Sequence of chain 1.D:
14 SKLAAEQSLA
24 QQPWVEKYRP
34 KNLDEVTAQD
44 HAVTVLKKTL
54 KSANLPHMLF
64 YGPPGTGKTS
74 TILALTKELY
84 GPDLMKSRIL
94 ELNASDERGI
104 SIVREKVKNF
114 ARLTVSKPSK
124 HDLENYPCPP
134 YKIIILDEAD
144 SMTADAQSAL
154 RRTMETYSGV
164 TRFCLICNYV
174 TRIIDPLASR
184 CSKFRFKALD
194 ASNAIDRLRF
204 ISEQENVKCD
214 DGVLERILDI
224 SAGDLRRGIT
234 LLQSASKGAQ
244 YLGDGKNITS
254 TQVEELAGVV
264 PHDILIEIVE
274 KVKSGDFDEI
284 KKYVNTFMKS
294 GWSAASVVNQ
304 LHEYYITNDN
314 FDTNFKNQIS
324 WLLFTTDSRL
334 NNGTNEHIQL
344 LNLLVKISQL

Sequence of chain 1.C:
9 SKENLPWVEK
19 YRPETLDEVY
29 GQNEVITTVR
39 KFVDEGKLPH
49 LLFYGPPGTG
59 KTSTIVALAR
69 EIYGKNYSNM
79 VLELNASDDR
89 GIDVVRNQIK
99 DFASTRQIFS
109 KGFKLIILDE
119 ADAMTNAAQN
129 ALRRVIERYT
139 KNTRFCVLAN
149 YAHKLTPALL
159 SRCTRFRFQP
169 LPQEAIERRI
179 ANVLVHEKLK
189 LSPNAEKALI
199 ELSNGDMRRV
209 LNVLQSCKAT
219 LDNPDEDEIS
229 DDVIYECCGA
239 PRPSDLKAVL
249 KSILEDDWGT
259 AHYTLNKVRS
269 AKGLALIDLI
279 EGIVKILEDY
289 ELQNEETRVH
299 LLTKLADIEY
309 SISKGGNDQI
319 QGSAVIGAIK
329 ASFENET

A small-molecule ligand and the protein it binds are described below.
Small molecule (SMILES): Nc1ncnc2c1ncn2[C@@H]1O[C@H](COP(=O)(O)OP(=O)(O)OP(O)(O)=S)[C@@H](O)[C@H]1O

Binding-site contacts:
Ligand atom O3B contacts residue GLY56 of chain 1.C at 3.1 Å (h-bond).
Ligand atom N7 contacts residue GLY58 of chain 1.C at 3.2 Å.
Ligand atom O2A contacts residue GLY58 of chain 1.C at 3.3 Å.
Ligand atom N7 contacts residue GLY56 of chain 1.C at 3.3 Å (h-bond).
Ligand atom O2A contacts residue LYS59 of chain 1.C at 3.4 Å (salt-bridge).
Ligand atom O3B contacts residue LYS59 of chain 1.C at 3.5 Å (salt-bridge).
Ligand atom C5' contacts residue ARG206 of chain 1.C at 3.4 Å.
Ligand atom S1G contacts residue ASN148 of chain 1.C at 3.1 Å (h-bond).
Ligand atom O2A contacts residue SER61 of chain 1.C at 3.3 Å (h-bond).
Ligand atom O2G contacts residue ARG183 of chain 1.D at 2.7 Å (salt-bridge).
Ligand atom N1 contacts residue TYR28 of chain 1.C at 3.1 Å (h-bond).
Ligand atom N6 contacts residue TYR28 of chain 1.C at 2.4 Å (h-bond).
Ligand atom O3G contacts residue ARG183 of chain 1.D at 2.5 Å (salt-bridge).
Ligand atom O3' contacts residue VAL16 of chain 1.C at 3.4 Å (h-bond).
Ligand atom O2' contacts residue LEU209 of chain 1.C at 3.3 Å.
Ligand atom O1A contacts residue ARG20 of chain 1.C at 3.4 Å (salt-bridge).
Ligand atom PA contacts residue ARG206 of chain 1.C at 3.3 Å.
Ligand atom O2B contacts residue LYS59 of chain 1.C at 2.9 Å (salt-bridge).
Ligand atom O2' contacts residue VAL16 of chain 1.C at 3.4 Å (h-bond).
Ligand atom N6 contacts residue LEU169 of chain 1.C at 3.3 Å.
Ligand atom O3A contacts residue ARG206 of chain 1.C at 2.6 Å (salt-bridge).
Ligand atom O2' contacts residue TYR19 of chain 1.C at 3.2 Å (h-bond).
Ligand atom O2A contacts residue THR60 of chain 1.C at 3.4 Å (h-bond).
Ligand atom O1B contacts residue THR60 of chain 1.C at 2.8 Å (h-bond).
Ligand atom O1B contacts residue MG1 of chain 1.Q at 2.4 Å.
Ligand atom O2G contacts residue ARG206 of chain 1.C at 3.4 Å (salt-bridge).
Ligand atom O2B contacts residue THR57 of chain 1.C at 3.3 Å (h-bond).
Ligand atom O2B contacts residue GLY58 of chain 1.C at 2.7 Å (h-bond).
Ligand atom S1G contacts residue MG1 of chain 1.Q at 3.1 Å.
Ligand atom S1G contacts residue LYS59 of chain 1.C at 3.5 Å (salt-bridge).
Ligand atom O2G contacts residue PRO55 of chain 1.C at 3.3 Å.
Ligand atom O1A contacts residue ARG206 of chain 1.C at 3.1 Å (salt-bridge).
Ligand atom PG contacts residue ARG206 of chain 1.C at 3.3 Å.
Ligand atom O3G contacts residue MG1 of chain 1.Q at 2.2 Å.
Ligand atom N7 contacts residue THR57 of chain 1.C at 3.4 Å.
Ligand atom O3G contacts residue ARG206 of chain 1.C at 2.5 Å (salt-bridge).
Ligand atom C8 contacts residue GLY56 of chain 1.C at 3.2 Å.
Ligand atom PG contacts residue MG1 of chain 1.Q at 3.1 Å.
Ligand atom O1A contacts residue GLU158 of chain 1.D at 3.2 Å (salt-bridge).
Ligand atom O3' contacts residue ARG20 of chain 1.C at 3.3 Å.